Sequence of chain 1.E:
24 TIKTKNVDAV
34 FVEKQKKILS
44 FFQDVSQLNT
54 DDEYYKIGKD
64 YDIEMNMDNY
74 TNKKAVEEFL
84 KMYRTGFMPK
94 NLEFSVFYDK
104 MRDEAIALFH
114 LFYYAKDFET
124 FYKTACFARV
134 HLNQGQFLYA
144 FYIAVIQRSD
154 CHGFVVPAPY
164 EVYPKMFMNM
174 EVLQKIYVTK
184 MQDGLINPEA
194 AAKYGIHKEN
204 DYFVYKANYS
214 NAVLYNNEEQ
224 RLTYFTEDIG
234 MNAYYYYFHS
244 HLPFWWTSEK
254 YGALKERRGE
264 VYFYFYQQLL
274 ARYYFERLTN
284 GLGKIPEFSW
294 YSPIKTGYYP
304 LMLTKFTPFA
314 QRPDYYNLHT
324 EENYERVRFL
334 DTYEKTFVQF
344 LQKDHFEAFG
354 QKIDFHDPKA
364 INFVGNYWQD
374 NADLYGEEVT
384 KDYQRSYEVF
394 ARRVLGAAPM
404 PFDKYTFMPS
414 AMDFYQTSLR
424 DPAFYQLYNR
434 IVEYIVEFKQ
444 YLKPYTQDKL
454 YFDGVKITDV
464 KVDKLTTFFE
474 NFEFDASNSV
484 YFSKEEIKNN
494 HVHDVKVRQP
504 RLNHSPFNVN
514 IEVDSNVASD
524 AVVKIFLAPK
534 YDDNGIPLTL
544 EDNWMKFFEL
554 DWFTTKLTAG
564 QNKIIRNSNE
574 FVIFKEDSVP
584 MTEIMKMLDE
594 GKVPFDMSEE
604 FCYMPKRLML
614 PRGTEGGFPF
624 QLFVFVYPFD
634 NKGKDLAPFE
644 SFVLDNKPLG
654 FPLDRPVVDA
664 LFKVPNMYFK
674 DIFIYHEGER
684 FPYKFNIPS

A small-molecule ligand and the protein it binds are described below.
Small molecule (SMILES): CC(=O)N[C@H]1[C@H](O[C@H]2[C@H](O)[C@@H](NC(C)=O)CO[C@@H]2CO)O[C@H](CO)[C@@H](O[C@@H]2O[C@H](CO[C@@H]3O[C@H](CO)[C@@H](O)[C@H](O)[C@@H]3O)[C@@H](O)[C@H](O[C@H]3O[C@H](CO)[C@@H](O)[C@H](O)[C@@H]3O)[C@@H]2O)[C@@H]1O

Sequence of chain 1.D:
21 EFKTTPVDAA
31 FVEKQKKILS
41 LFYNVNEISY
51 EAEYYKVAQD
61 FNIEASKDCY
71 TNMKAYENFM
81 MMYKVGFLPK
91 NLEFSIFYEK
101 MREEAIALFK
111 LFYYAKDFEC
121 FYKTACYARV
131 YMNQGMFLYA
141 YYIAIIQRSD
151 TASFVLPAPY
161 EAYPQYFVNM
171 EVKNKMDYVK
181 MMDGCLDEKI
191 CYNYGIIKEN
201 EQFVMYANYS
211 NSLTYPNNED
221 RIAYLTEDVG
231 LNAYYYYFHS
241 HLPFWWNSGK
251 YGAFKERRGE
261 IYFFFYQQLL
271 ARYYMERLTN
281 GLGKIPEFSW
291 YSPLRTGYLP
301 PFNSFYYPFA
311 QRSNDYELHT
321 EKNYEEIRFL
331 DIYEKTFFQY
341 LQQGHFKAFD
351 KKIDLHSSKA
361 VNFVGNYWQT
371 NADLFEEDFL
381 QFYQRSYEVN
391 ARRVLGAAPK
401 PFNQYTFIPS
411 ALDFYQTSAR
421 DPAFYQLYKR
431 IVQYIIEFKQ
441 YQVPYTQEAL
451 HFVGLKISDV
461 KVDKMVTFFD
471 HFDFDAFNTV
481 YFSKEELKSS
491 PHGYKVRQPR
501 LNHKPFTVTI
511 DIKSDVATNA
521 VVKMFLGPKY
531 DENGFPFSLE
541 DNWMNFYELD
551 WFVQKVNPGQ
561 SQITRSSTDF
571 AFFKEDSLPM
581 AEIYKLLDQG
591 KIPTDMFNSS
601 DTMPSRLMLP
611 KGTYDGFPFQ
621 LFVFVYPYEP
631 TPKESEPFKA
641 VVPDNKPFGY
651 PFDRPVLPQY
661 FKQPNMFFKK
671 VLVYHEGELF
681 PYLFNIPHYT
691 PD

Sequence of chain 1.A:
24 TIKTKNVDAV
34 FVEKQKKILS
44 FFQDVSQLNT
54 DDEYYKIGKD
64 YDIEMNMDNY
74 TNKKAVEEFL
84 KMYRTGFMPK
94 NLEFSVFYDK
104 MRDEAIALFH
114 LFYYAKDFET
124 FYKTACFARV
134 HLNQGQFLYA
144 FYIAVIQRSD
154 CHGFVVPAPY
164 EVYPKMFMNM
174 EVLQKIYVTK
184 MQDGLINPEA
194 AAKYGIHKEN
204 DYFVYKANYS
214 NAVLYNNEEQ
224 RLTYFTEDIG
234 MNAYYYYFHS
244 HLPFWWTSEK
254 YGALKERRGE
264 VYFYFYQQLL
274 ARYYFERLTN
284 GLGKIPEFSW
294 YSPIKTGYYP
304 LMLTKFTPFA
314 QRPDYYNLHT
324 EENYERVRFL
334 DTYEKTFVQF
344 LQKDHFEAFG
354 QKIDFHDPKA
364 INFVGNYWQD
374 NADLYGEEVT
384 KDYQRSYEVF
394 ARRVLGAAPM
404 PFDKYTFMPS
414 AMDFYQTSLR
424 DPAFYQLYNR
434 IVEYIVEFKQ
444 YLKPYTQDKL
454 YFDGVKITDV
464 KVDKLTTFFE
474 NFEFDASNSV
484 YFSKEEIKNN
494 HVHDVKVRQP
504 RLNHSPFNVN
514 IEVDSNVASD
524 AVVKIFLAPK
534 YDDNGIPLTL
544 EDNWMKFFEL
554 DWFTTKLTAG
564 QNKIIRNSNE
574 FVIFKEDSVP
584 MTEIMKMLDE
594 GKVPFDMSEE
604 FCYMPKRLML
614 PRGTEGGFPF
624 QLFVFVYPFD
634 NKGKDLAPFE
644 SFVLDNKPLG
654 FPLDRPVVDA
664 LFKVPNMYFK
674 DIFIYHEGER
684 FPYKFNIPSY

Binding-site contacts:
Ligand atom N2 contacts residue ASN689 of chain 1.A at 3.0 Å (h-bond).
Ligand atom C2 contacts residue ASN211 of chain 1.A at 2.6 Å.
Ligand atom C6 contacts residue TYR686 of chain 1.A at 3.4 Å (hydrophobic).
Ligand atom C8 contacts residue ASN689 of chain 1.A at 4.0 Å.
Ligand atom C8 contacts residue PRO540 of chain 1.E at 4.1 Å (hydrophobic).
Ligand atom C5 contacts residue TYR686 of chain 1.A at 3.9 Å (hydrophobic).
Ligand atom C4 contacts residue ASN211 of chain 1.A at 4.1 Å.
Ligand atom O4 contacts residue ILE690 of chain 1.A at 3.8 Å.
Ligand atom C8 contacts residue TYR686 of chain 1.A at 3.8 Å (hydrophobic).
Ligand atom O7 contacts residue LYS178 of chain 1.A at 4.2 Å.
Ligand atom O6 contacts residue PRO691 of chain 1.A at 3.8 Å.
Ligand atom C8 contacts residue TYR197 of chain 1.A at 3.8 Å (hydrophobic).
Ligand atom C5 contacts residue ASN211 of chain 1.A at 3.5 Å.
Ligand atom O4 contacts residue TYR693 of chain 1.A at 4.2 Å.
Ligand atom O7 contacts residue ASN211 of chain 1.A at 3.6 Å.
Ligand atom C7 contacts residue ASN211 of chain 1.A at 3.7 Å.
Ligand atom C5 contacts residue TYR693 of chain 1.A at 3.9 Å (hydrophobic).
Ligand atom O3 contacts residue ASN689 of chain 1.A at 3.8 Å.
Ligand atom O6 contacts residue TYR693 of chain 1.A at 3.8 Å.
Ligand atom C8 contacts residue LYS209 of chain 1.A at 3.4 Å.
Ligand atom C2 contacts residue ASN689 of chain 1.A at 3.8 Å.
Ligand atom N2 contacts residue ASN211 of chain 1.A at 3.2 Å (h-bond).
Ligand atom O6 contacts residue LYS196 of chain 1.A at 3.5 Å (salt-bridge).
Ligand atom C8 contacts residue GLY198 of chain 1.A at 4.2 Å.
Ligand atom C2 contacts residue TYR693 of chain 1.A at 3.6 Å (hydrophobic).
Ligand atom C1 contacts residue ASN689 of chain 1.A at 4.1 Å.
Ligand atom O3 contacts residue PRO691 of chain 1.A at 4.0 Å.
Ligand atom C3 contacts residue ASN211 of chain 1.A at 3.9 Å.
Ligand atom O5 contacts residue ASN211 of chain 1.A at 2.2 Å (h-bond).
Ligand atom C7 contacts residue ASN689 of chain 1.A at 3.9 Å.
Ligand atom O6 contacts residue PHE87 of chain 1.D at 3.7 Å.
Ligand atom O5 contacts residue ALA215 of chain 1.A at 3.9 Å.
Ligand atom C6 contacts residue TYR693 of chain 1.A at 4.2 Å (hydrophobic).
Ligand atom O4 contacts residue TYR693 of chain 1.A at 4.3 Å.
Ligand atom C3 contacts residue TYR693 of chain 1.A at 3.7 Å (hydrophobic).
Ligand atom O7 contacts residue GLU174 of chain 1.A at 3.7 Å.
Ligand atom O5 contacts residue TYR686 of chain 1.A at 3.8 Å.
Ligand atom C3 contacts residue ASN689 of chain 1.A at 3.5 Å.
Ligand atom C1 contacts residue ASN211 of chain 1.A at 1.4 Å.
Ligand atom C1 contacts residue TYR693 of chain 1.A at 3.5 Å (hydrophobic).